The small molecule below binds the protein below.
Small molecule (SMILES): CC(=O)N[C@H]1[C@H](O[C@H]2[C@H](O)[C@@H](NC(C)=O)CO[C@@H]2CO)O[C@H](CO)[C@@H](O[C@H]2O[C@H](CO)[C@@H](O)[C@H](O)[C@@H]2O)[C@@H]1O

Binding-site contacts:
Ligand atom C3 contacts residue ASN232 of chain 1.A at 3.9 Å.
Ligand atom C1 contacts residue THR234 of chain 1.A at 4.3 Å.
Ligand atom C5 contacts residue THR108 of chain 1.A at 4.1 Å.
Ligand atom C6 contacts residue THR234 of chain 1.A at 4.2 Å.
Ligand atom C8 contacts residue ARG455 of chain 1.C at 4.5 Å.
Ligand atom C5 contacts residue ASN232 of chain 1.A at 3.7 Å.
Ligand atom O6 contacts residue THR108 of chain 1.A at 3.7 Å.
Ligand atom O5 contacts residue ASN232 of chain 1.A at 2.3 Å (h-bond).
Ligand atom O5 contacts residue THR234 of chain 1.A at 3.8 Å.
Ligand atom C1 contacts residue ASN232 of chain 1.A at 1.5 Å.
Ligand atom C7 contacts residue ARG455 of chain 1.C at 4.3 Å.
Ligand atom C4 contacts residue ASN232 of chain 1.A at 4.3 Å.
Ligand atom C6 contacts residue THR108 of chain 1.A at 3.8 Å.
Ligand atom C8 contacts residue LYS460 of chain 1.C at 3.8 Å.
Ligand atom O7 contacts residue ARG455 of chain 1.C at 3.7 Å.
Ligand atom C1 contacts residue THR108 of chain 1.A at 4.2 Å.
Ligand atom O5 contacts residue THR108 of chain 1.A at 3.2 Å.
Ligand atom C5 contacts residue THR234 of chain 1.A at 4.0 Å.
Ligand atom C7 contacts residue ASN232 of chain 1.A at 4.0 Å.
Ligand atom N2 contacts residue ASN232 of chain 1.A at 3.0 Å (h-bond).
Ligand atom C2 contacts residue ASN232 of chain 1.A at 2.5 Å.

Sequence of chain 1.A:
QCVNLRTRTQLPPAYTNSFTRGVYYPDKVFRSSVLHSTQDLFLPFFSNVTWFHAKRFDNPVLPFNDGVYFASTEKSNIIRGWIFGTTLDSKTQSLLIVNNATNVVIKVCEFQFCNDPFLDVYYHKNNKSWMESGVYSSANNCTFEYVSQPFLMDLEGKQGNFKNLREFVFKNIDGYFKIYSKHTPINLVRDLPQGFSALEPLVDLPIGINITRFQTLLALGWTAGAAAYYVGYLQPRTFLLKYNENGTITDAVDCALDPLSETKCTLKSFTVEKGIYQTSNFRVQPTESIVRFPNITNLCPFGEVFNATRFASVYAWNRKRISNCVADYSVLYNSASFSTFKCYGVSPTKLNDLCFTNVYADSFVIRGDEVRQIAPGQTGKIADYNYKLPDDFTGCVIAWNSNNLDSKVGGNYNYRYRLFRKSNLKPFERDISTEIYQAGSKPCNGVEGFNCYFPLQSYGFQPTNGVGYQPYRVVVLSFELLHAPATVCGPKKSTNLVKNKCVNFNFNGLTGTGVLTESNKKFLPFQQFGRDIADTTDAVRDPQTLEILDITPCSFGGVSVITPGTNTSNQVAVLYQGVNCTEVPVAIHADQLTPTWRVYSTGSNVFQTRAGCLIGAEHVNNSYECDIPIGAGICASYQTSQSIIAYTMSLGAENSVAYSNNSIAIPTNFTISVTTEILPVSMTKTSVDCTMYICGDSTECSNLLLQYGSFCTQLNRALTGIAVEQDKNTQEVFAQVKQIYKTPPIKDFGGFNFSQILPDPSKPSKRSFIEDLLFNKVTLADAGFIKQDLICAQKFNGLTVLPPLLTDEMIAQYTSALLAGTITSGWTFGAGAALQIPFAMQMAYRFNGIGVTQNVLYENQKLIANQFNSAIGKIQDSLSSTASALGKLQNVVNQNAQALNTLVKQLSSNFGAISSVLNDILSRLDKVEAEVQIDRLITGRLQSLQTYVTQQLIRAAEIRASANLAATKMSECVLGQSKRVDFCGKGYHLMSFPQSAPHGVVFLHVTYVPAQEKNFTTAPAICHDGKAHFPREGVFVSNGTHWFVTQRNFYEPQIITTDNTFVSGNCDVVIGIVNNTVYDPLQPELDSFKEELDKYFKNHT

Sequence of chain 1.C:
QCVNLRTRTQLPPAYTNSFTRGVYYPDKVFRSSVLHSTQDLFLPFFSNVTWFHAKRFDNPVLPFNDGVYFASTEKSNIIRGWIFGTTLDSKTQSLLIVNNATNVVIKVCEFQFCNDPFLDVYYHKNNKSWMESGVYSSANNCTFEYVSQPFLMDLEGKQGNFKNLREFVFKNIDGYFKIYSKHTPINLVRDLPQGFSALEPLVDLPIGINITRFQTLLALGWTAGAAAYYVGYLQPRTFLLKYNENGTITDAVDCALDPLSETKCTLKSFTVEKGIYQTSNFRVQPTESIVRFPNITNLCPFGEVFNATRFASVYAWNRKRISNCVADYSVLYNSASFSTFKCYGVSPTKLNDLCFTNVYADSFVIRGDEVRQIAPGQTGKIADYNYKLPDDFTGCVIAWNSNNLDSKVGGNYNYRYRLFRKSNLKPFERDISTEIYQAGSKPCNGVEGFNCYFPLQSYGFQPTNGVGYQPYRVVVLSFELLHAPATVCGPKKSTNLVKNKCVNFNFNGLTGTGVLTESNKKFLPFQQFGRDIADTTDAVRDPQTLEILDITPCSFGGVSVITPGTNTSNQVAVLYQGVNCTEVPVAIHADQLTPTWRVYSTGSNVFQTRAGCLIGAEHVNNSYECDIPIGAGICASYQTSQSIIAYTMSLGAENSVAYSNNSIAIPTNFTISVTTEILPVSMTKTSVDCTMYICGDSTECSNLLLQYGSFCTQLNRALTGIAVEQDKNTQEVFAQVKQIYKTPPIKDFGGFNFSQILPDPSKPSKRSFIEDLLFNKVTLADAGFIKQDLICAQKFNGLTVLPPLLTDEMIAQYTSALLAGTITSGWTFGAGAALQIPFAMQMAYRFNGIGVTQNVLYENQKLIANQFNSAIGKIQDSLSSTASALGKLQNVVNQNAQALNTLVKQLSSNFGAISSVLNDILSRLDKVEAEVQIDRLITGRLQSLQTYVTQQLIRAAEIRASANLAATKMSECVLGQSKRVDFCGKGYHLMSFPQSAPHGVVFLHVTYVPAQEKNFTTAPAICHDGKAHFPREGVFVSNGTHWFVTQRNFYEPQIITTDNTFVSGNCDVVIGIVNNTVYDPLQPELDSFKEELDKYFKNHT